The small molecule below binds the protein below.
Small molecule (SMILES): CC(C)NC[C@H](O)c1ccc(O)c(O)c1

Sequence of chain 1.E:
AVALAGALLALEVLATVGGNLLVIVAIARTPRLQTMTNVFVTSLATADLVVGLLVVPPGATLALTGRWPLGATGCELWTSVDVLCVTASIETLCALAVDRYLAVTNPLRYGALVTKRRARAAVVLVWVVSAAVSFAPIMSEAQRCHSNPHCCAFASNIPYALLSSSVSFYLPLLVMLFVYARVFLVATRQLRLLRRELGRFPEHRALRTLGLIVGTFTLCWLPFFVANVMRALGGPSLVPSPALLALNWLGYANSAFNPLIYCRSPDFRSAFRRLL

Binding-site contacts:
Ligand atom CAH contacts residue PHE317 of chain 1.E at 3.9 Å (hydrophobic).
Ligand atom CAK contacts residue PHE317 of chain 1.E at 3.9 Å (hydrophobic).
Ligand atom CAE contacts residue PHE317 of chain 1.E at 3.6 Å (hydrophobic).
Ligand atom CAN contacts residue SER221 of chain 1.E at 3.8 Å.
Ligand atom CAL contacts residue VAL130 of chain 1.E at 3.6 Å (hydrophobic).
Ligand atom CAK contacts residue PHE207 of chain 1.E at 3.6 Å (hydrophobic).
Ligand atom CAO contacts residue SER221 of chain 1.E at 3.6 Å.
Ligand atom OAC contacts residue SER217 of chain 1.E at 2.9 Å (h-bond).
Ligand atom OAC contacts residue SER221 of chain 1.E at 2.6 Å (h-bond).
Ligand atom CAI contacts residue ASN341 of chain 1.E at 3.4 Å.
Ligand atom OAA contacts residue VAL130 of chain 1.E at 3.8 Å.
Ligand atom OAB contacts residue SER217 of chain 1.E at 2.7 Å (h-bond).
Ligand atom CAM contacts residue PHE207 of chain 1.E at 3.8 Å (hydrophobic).
Ligand atom NAD contacts residue TYR345 of chain 1.E at 3.8 Å.
Ligand atom OAB contacts residue ASN321 of chain 1.E at 3.7 Å.
Ligand atom CAJ contacts residue ASP126 of chain 1.E at 3.3 Å.
Ligand atom OAB contacts residue PHE207 of chain 1.E at 3.3 Å.
Ligand atom CAF contacts residue PHE207 of chain 1.E at 3.9 Å (hydrophobic).
Ligand atom CAG contacts residue ASP126 of chain 1.E at 3.3 Å.
Ligand atom OAC contacts residue THR131 of chain 1.E at 4.1 Å.
Ligand atom OAA contacts residue ASN341 of chain 1.E at 3.8 Å.
Ligand atom NAD contacts residue ASP126 of chain 1.E at 2.5 Å (salt-bridge).
Ligand atom CAF contacts residue ASP126 of chain 1.E at 3.5 Å.
Ligand atom CAN contacts residue VAL130 of chain 1.E at 3.9 Å (hydrophobic).
Ligand atom CAE contacts residue ASP126 of chain 1.E at 4.0 Å.
Ligand atom CAJ contacts residue THR123 of chain 1.E at 4.0 Å.
Ligand atom OAC contacts residue SER218 of chain 1.E at 3.9 Å.
Ligand atom CAI contacts residue TRP122 of chain 1.E at 3.6 Å (hydrophobic).
Ligand atom OAB contacts residue SER218 of chain 1.E at 4.1 Å.
Ligand atom CAG contacts residue PHE207 of chain 1.E at 4.0 Å (hydrophobic).
Ligand atom CAN contacts residue THR131 of chain 1.E at 4.1 Å.
Ligand atom CAM contacts residue SER217 of chain 1.E at 3.8 Å.
Ligand atom NAD contacts residue ASN341 of chain 1.E at 3.9 Å.
Ligand atom CAE contacts residue ASN341 of chain 1.E at 3.6 Å.
Ligand atom CAJ contacts residue TRP122 of chain 1.E at 3.7 Å (hydrophobic).
Ligand atom CAI contacts residue ASP126 of chain 1.E at 3.7 Å.
Ligand atom CAG contacts residue ASN341 of chain 1.E at 4.0 Å.
Ligand atom CAN contacts residue VAL127 of chain 1.E at 4.0 Å (hydrophobic).
Ligand atom OAA contacts residue ASP126 of chain 1.E at 3.1 Å (salt-bridge).
Ligand atom CAL contacts residue VAL127 of chain 1.E at 4.1 Å (hydrophobic).